Binding-site contacts:
Ligand atom C5 contacts residue ALA147 of chain 1.D at 4.5 Å (hydrophobic).
Ligand atom N2 contacts residue THR156 of chain 1.D at 4.2 Å.
Ligand atom C7 contacts residue ASN154 of chain 1.D at 3.1 Å.
Ligand atom O5 contacts residue GLU150 of chain 1.D at 3.3 Å.
Ligand atom O6 contacts residue GLU150 of chain 1.D at 3.3 Å.
Ligand atom C1 contacts residue GLU150 of chain 1.D at 4.2 Å.
Ligand atom O7 contacts residue ASN154 of chain 1.D at 3.1 Å (h-bond).
Ligand atom C5 contacts residue GLU150 of chain 1.D at 4.2 Å.
Ligand atom C8 contacts residue ASN154 of chain 1.D at 4.3 Å.
Ligand atom O5 contacts residue ASN154 of chain 1.D at 2.4 Å (h-bond).
Ligand atom C5 contacts residue ASN154 of chain 1.D at 3.7 Å.
Ligand atom C6 contacts residue GLU150 of chain 1.D at 3.9 Å.
Ligand atom C5 contacts residue SER151 of chain 1.D at 4.4 Å.
Ligand atom C2 contacts residue ASN154 of chain 1.D at 2.4 Å.
Ligand atom C5 contacts residue THR156 of chain 1.D at 4.3 Å.
Ligand atom C6 contacts residue SER151 of chain 1.D at 4.1 Å.
Ligand atom C3 contacts residue ASN154 of chain 1.D at 3.8 Å.
Ligand atom C1 contacts residue ASN154 of chain 1.D at 1.4 Å.
Ligand atom O6 contacts residue ALA147 of chain 1.D at 3.9 Å.
Ligand atom C2 contacts residue THR156 of chain 1.D at 4.5 Å.
Ligand atom O5 contacts residue SER151 of chain 1.D at 3.9 Å.
Ligand atom C1 contacts residue SER151 of chain 1.D at 4.3 Å.
Ligand atom C6 contacts residue ALA147 of chain 1.D at 3.3 Å (hydrophobic).
Ligand atom C4 contacts residue ASN154 of chain 1.D at 4.2 Å.
Ligand atom N2 contacts residue ASN154 of chain 1.D at 2.8 Å (h-bond).
Ligand atom C1 contacts residue THR156 of chain 1.D at 3.5 Å.
Ligand atom O5 contacts residue THR156 of chain 1.D at 4.2 Å.

Sequence of chain 1.D:
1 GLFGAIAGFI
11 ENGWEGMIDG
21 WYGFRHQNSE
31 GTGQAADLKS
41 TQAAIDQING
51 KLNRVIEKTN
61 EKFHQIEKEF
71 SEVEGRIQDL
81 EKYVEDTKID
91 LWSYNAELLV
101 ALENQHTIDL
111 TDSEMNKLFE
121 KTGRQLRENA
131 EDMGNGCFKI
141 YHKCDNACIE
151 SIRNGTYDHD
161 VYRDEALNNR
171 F

The protein below binds the small molecule below.
Small molecule (SMILES): CC(=O)N[C@H]1[C@H](O[C@H]2[C@H](O)[C@@H](NC(C)=O)CO[C@@H]2CO)O[C@H](CO)[C@@H](O)[C@@H]1O